This protein binds this small molecule.
Small molecule (SMILES): CC(=O)N[C@@H]1[C@@H](O)[C@H](O)[C@@H](CO)O[C@H]1O

Binding-site contacts:
Ligand atom C6 contacts residue THR30 of chain 1.E at 3.8 Å.
Ligand atom C2 contacts residue ASN28 of chain 1.E at 2.4 Å.
Ligand atom C6 contacts residue LEU52 of chain 1.F at 4.3 Å (hydrophobic).
Ligand atom C4 contacts residue ASN28 of chain 1.E at 4.2 Å.
Ligand atom C1 contacts residue THR309 of chain 1.E at 4.1 Å.
Ligand atom N2 contacts residue ASN28 of chain 1.E at 2.9 Å (h-bond).
Ligand atom C7 contacts residue ASN28 of chain 1.E at 3.1 Å.
Ligand atom C6 contacts residue THR309 of chain 1.E at 4.5 Å.
Ligand atom O7 contacts residue ASN28 of chain 1.E at 3.0 Å (h-bond).
Ligand atom C8 contacts residue ASN28 of chain 1.E at 4.4 Å.
Ligand atom O6 contacts residue THR30 of chain 1.E at 4.5 Å.
Ligand atom O5 contacts residue THR309 of chain 1.E at 3.4 Å (h-bond).
Ligand atom C3 contacts residue ASN28 of chain 1.E at 3.7 Å.
Ligand atom C5 contacts residue ASN28 of chain 1.E at 3.6 Å.
Ligand atom O6 contacts residue LEU52 of chain 1.F at 4.1 Å.
Ligand atom C1 contacts residue ASN28 of chain 1.E at 1.4 Å.
Ligand atom O5 contacts residue ASN28 of chain 1.E at 2.3 Å (h-bond).

Sequence of chain 1.F:
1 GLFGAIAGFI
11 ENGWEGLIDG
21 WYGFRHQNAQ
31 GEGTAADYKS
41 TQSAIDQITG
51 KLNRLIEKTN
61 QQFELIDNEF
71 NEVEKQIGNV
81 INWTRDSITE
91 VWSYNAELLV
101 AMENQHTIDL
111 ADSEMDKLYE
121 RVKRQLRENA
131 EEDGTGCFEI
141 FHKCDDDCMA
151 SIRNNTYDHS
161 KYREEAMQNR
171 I

Sequence of chain 1.E:
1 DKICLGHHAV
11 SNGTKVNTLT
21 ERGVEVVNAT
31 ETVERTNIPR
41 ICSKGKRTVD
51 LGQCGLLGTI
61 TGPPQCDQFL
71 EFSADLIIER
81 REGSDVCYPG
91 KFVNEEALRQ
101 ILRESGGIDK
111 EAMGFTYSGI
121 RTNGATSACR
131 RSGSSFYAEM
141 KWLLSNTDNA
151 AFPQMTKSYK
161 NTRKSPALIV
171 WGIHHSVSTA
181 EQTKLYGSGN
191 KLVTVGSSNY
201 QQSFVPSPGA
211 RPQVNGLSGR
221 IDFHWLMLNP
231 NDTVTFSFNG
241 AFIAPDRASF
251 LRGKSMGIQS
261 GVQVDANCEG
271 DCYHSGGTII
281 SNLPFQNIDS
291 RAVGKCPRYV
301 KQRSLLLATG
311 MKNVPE